This small molecule binds to this protein.
Small molecule (SMILES): OC[C@H]1O[C@](O)(CO)[C@@H](O)[C@@H]1O

Binding-site contacts:
Ligand atom C6 contacts residue TYR415 of chain 1.G at 4.1 Å (hydrophobic).
Ligand atom O1 contacts residue ASP300 of chain 1.G at 3.5 Å (salt-bridge).
Ligand atom O4 contacts residue HIS287 of chain 1.G at 3.1 Å (h-bond).
Ligand atom C1 contacts residue UDP1 of chain 1.FB at 3.7 Å.
Ligand atom O4 contacts residue ARG382 of chain 1.G at 3.1 Å.
Ligand atom C2 contacts residue UDP1 of chain 1.FB at 3.8 Å.
Ligand atom C6 contacts residue ALA439 of chain 1.G at 4.0 Å (hydrophobic).
Ligand atom C1 contacts residue GLY302 of chain 1.G at 3.5 Å.
Ligand atom O1 contacts residue VAL305 of chain 1.G at 4.0 Å.
Ligand atom O4 contacts residue ASP300 of chain 1.G at 3.5 Å (salt-bridge).
Ligand atom C4 contacts residue TYR415 of chain 1.G at 3.9 Å (hydrophobic).
Ligand atom C5 contacts residue ARG580 of chain 1.G at 4.0 Å.
Ligand atom C4 contacts residue ARG382 of chain 1.G at 3.9 Å.
Ligand atom O5 contacts residue UDP1 of chain 1.FB at 3.7 Å.
Ligand atom C1 contacts residue GLN304 of chain 1.G at 3.6 Å.
Ligand atom C2 contacts residue GLN304 of chain 1.G at 3.9 Å.
Ligand atom C3 contacts residue GLN304 of chain 1.G at 3.1 Å.
Ligand atom O2 contacts residue GLN304 of chain 1.G at 3.4 Å (h-bond).
Ligand atom O6 contacts residue ARG580 of chain 1.G at 4.1 Å.
Ligand atom C6 contacts residue ARG382 of chain 1.G at 3.6 Å.
Ligand atom O3 contacts residue GLN304 of chain 1.G at 2.7 Å (h-bond).
Ligand atom O6 contacts residue UDP1 of chain 1.FB at 3.8 Å.
Ligand atom O3 contacts residue TYR415 of chain 1.G at 3.6 Å.
Ligand atom C4 contacts residue HIS287 of chain 1.G at 3.7 Å.
Ligand atom C6 contacts residue GLU441 of chain 1.G at 3.8 Å.
Ligand atom C6 contacts residue LYS444 of chain 1.G at 3.4 Å.
Ligand atom O1 contacts residue GLN304 of chain 1.G at 3.0 Å.
Ligand atom O2 contacts residue UDP1 of chain 1.FB at 3.1 Å (h-bond).
Ligand atom O6 contacts residue LYS444 of chain 1.G at 3.3 Å (salt-bridge).
Ligand atom O5 contacts residue ARG580 of chain 1.G at 3.6 Å.
Ligand atom C3 contacts residue HIS287 of chain 1.G at 3.8 Å.
Ligand atom C1 contacts residue GLY303 of chain 1.G at 3.7 Å.
Ligand atom C1 contacts residue ARG580 of chain 1.G at 4.2 Å.
Ligand atom O3 contacts residue HIS438 of chain 1.G at 3.5 Å.
Ligand atom C1 contacts residue ASP300 of chain 1.G at 4.0 Å.
Ligand atom C4 contacts residue GLN304 of chain 1.G at 4.2 Å.
Ligand atom O1 contacts residue GLY302 of chain 1.G at 3.4 Å (h-bond).
Ligand atom C5 contacts residue ARG382 of chain 1.G at 3.9 Å.
Ligand atom O6 contacts residue ALA439 of chain 1.G at 3.6 Å.
Ligand atom O1 contacts residue GLY303 of chain 1.G at 4.0 Å.

Sequence of chain 1.G:
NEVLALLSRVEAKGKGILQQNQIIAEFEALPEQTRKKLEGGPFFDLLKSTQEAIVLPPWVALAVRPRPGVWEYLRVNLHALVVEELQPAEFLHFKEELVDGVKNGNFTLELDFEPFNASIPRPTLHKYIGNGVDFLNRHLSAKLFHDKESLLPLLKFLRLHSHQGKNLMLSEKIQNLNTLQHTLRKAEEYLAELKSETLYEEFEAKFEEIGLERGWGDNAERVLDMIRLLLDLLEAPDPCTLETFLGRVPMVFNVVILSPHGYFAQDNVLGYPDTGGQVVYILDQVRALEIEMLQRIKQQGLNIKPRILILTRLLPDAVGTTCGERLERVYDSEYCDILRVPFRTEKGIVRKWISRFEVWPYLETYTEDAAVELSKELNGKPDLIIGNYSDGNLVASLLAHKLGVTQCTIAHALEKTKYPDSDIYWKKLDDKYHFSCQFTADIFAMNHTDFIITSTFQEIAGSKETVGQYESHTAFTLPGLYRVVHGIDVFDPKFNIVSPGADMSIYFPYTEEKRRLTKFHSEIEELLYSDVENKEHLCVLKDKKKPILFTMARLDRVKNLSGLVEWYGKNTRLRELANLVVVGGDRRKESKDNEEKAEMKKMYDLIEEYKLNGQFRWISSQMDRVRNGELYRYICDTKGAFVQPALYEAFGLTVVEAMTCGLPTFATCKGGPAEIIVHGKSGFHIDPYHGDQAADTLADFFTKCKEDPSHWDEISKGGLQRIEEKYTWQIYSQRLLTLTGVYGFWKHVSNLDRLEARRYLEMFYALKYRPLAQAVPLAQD